Sequence of chain 1.B:
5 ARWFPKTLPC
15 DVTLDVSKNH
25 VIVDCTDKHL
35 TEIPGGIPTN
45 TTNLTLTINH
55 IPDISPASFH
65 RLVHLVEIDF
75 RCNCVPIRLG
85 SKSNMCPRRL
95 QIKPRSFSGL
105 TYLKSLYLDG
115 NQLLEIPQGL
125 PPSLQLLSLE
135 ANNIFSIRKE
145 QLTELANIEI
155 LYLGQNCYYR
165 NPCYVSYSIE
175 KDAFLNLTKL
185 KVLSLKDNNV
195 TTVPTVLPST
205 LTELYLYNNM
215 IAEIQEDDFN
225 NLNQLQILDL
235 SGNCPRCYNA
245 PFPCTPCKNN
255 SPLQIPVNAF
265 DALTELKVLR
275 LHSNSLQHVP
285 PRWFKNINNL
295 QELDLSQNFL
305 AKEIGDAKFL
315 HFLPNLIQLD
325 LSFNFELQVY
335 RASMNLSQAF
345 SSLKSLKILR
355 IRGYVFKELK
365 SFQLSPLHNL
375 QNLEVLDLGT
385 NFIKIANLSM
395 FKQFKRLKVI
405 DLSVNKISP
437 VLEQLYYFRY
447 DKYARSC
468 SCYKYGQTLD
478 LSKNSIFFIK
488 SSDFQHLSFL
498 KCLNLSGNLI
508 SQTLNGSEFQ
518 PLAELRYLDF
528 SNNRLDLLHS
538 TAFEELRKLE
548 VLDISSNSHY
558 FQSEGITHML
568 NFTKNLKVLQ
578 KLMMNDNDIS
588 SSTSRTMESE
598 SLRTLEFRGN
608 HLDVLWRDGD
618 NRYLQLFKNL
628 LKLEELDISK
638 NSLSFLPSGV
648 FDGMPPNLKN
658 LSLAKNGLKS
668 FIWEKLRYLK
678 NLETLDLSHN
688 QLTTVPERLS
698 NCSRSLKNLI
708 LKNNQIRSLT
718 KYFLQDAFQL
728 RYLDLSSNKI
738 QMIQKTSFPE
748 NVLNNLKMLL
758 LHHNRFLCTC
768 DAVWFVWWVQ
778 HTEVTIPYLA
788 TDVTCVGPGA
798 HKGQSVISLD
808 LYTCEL

Sequence of chain 1.A:
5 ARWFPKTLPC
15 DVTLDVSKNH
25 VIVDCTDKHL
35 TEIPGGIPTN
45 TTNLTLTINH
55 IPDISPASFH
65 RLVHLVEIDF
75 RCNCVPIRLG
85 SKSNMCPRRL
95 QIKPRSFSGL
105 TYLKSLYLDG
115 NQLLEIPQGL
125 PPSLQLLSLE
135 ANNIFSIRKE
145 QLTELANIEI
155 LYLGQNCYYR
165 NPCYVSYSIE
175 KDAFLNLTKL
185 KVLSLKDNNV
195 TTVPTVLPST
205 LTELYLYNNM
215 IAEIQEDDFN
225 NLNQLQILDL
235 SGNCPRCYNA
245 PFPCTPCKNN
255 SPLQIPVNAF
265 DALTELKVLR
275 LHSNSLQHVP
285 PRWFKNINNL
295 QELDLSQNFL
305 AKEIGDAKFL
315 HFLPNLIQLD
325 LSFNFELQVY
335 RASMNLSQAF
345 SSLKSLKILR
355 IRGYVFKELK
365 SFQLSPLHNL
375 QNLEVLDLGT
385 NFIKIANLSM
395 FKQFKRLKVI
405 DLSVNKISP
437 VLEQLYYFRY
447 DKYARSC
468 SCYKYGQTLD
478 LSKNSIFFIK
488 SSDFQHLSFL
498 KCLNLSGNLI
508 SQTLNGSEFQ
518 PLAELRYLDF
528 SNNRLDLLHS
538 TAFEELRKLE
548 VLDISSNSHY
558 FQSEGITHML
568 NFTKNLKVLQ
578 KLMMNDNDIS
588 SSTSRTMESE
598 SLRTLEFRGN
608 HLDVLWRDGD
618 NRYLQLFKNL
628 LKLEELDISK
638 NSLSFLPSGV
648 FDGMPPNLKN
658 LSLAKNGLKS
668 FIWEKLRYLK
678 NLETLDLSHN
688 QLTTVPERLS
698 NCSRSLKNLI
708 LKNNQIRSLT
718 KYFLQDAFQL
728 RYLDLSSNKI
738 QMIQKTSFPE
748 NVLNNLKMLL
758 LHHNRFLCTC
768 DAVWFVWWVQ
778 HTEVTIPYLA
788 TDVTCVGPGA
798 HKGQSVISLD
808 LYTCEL

Binding-site contacts:
Ligand atom C7 contacts residue TYR334 of chain 1.B at 3.5 Å (hydrophobic).
Ligand atom C9 contacts residue PHE386 of chain 1.B at 3.7 Å (hydrophobic).
Ligand atom C8 contacts residue VAL333 of chain 1.B at 3.5 Å (hydrophobic).
Ligand atom N8 contacts residue PHE386 of chain 1.B at 3.6 Å.
Ligand atom C5 contacts residue LYS410 of chain 1.B at 3.9 Å.
Ligand atom C19 contacts residue PHE386 of chain 1.B at 3.8 Å (hydrophobic).
Ligand atom C4 contacts residue ASP533 of chain 1.A at 3.6 Å.
Ligand atom C5 contacts residue PHE386 of chain 1.B at 3.8 Å (hydrophobic).
Ligand atom N12 contacts residue LEU535 of chain 1.A at 3.8 Å.
Ligand atom N12 contacts residue PHE386 of chain 1.B at 3.8 Å.
Ligand atom C8 contacts residue VAL359 of chain 1.B at 4.0 Å (hydrophobic).
Ligand atom C10 contacts residue PHE386 of chain 1.B at 3.4 Å (hydrophobic).
Ligand atom C13 contacts residue PHE386 of chain 1.B at 3.9 Å (hydrophobic).
Ligand atom N15 contacts residue THR564 of chain 1.A at 3.2 Å (h-bond).
Ligand atom C4 contacts residue PHE386 of chain 1.B at 3.6 Å (hydrophobic).
Ligand atom C13 contacts residue THR564 of chain 1.A at 3.6 Å.
Ligand atom N12 contacts residue THR564 of chain 1.A at 3.0 Å (h-bond).
Ligand atom C8 contacts residue GLN332 of chain 1.B at 3.9 Å.
Ligand atom C10 contacts residue THR564 of chain 1.A at 4.0 Å.
Ligand atom C3 contacts residue PHE386 of chain 1.B at 3.6 Å (hydrophobic).
Ligand atom C7 contacts residue PHE386 of chain 1.B at 3.8 Å (hydrophobic).
Ligand atom C5 contacts residue THR510 of chain 1.A at 3.6 Å.
Ligand atom C9 contacts residue LEU535 of chain 1.A at 3.9 Å (hydrophobic).
Ligand atom C1 contacts residue LEU535 of chain 1.A at 3.8 Å (hydrophobic).
Ligand atom N8 contacts residue THR510 of chain 1.A at 4.0 Å.
Ligand atom C10 contacts residue LEU535 of chain 1.A at 3.6 Å (hydrophobic).
Ligand atom N12 contacts residue ILE563 of chain 1.A at 4.0 Å.
Ligand atom C9 contacts residue ASP533 of chain 1.A at 3.4 Å.
Ligand atom C11 contacts residue PHE386 of chain 1.B at 3.4 Å (hydrophobic).
Ligand atom C6 contacts residue TYR334 of chain 1.B at 3.9 Å (hydrophobic).
Ligand atom C2 contacts residue PHE386 of chain 1.B at 3.6 Å (hydrophobic).
Ligand atom C5 contacts residue ASP533 of chain 1.A at 3.6 Å.
Ligand atom C8 contacts residue PHE329 of chain 1.B at 4.0 Å (hydrophobic).
Ligand atom N15 contacts residue ASP533 of chain 1.A at 2.5 Å (salt-bridge).
Ligand atom N15 contacts residue LEU535 of chain 1.A at 3.9 Å.
Ligand atom N15 contacts residue ILE563 of chain 1.A at 3.1 Å.
Ligand atom N8 contacts residue ASP533 of chain 1.A at 2.6 Å (salt-bridge).
Ligand atom C11 contacts residue LEU535 of chain 1.A at 4.0 Å (hydrophobic).
Ligand atom C19 contacts residue VAL359 of chain 1.B at 3.9 Å (hydrophobic).
Ligand atom N14 contacts residue PHE386 of chain 1.B at 3.5 Å.

A small-molecule ligand and the protein it binds are described below.
Small molecule (SMILES): CC(C)Cn1cnc2c(N)nc3ccccc3c21